Binding-site contacts:
Ligand atom O10 contacts residue ILE50 of chain 1.B at 3.5 Å.
Ligand atom C3 contacts residue ASP30 of chain 1.A at 3.4 Å.
Ligand atom C29 contacts residue ASP29 of chain 1.A at 2.9 Å.
Ligand atom C06 contacts residue ILE82 of chain 1.A at 3.6 Å (hydrophobic).
Ligand atom C7 contacts residue ASP29 of chain 1.B at 3.5 Å.
Ligand atom C1 contacts residue ASP30 of chain 1.A at 2.1 Å.
Ligand atom O1 contacts residue ASP30 of chain 1.B at 3.2 Å (salt-bridge).
Ligand atom C17 contacts residue ASP25 of chain 1.A at 3.1 Å.
Ligand atom C06 contacts residue GLY27 of chain 1.B at 3.7 Å.
Ligand atom C4 contacts residue ALA28 of chain 1.A at 3.3 Å (hydrophobic).
Ligand atom O22 contacts residue GLY49 of chain 1.B at 3.6 Å.
Ligand atom C79 contacts residue ASP30 of chain 1.A at 2.6 Å.
Ligand atom C34 contacts residue PRO81 of chain 1.A at 3.4 Å (hydrophobic).
Ligand atom C10 contacts residue GLY48 of chain 1.B at 3.6 Å.
Ligand atom O10 contacts residue GLY49 of chain 1.A at 3.4 Å.
Ligand atom O2 contacts residue ASP29 of chain 1.B at 3.0 Å (salt-bridge).
Ligand atom C16 contacts residue ASP25 of chain 1.A at 2.9 Å.
Ligand atom C17 contacts residue ASP25 of chain 1.B at 3.6 Å.
Ligand atom C33 contacts residue ILE82 of chain 1.A at 3.5 Å (hydrophobic).
Ligand atom C3 contacts residue ALA28 of chain 1.A at 3.3 Å (hydrophobic).
Ligand atom O18 contacts residue GLY27 of chain 1.B at 3.4 Å.
Ligand atom C59 contacts residue GLY48 of chain 1.B at 3.1 Å.
Ligand atom C32 contacts residue ASP25 of chain 1.A at 3.1 Å.
Ligand atom C8 contacts residue ILE32 of chain 1.B at 3.6 Å (hydrophobic).
Ligand atom C14 contacts residue ILE82 of chain 1.B at 3.5 Å (hydrophobic).
Ligand atom N20 contacts residue GLY27 of chain 1.B at 3.2 Å (h-bond).
Ligand atom O18 contacts residue ASP25 of chain 1.B at 3.0 Å (salt-bridge).
Ligand atom C35 contacts residue PRO81 of chain 1.A at 3.5 Å (hydrophobic).
Ligand atom O9 contacts residue ILE50 of chain 1.B at 2.9 Å.
Ligand atom C6 contacts residue GLY48 of chain 1.A at 3.6 Å.
Ligand atom C36 contacts residue ASP30 of chain 1.A at 3.4 Å.
Ligand atom C12 contacts residue GLY27 of chain 1.A at 3.2 Å.
Ligand atom C36 contacts residue ASP29 of chain 1.A at 3.4 Å.
Ligand atom C3 contacts residue ILE32 of chain 1.A at 3.6 Å (hydrophobic).
Ligand atom C4 contacts residue ILE32 of chain 1.A at 3.7 Å (hydrophobic).
Ligand atom C49 contacts residue GLY48 of chain 1.B at 3.1 Å.
Ligand atom O18 contacts residue ASP25 of chain 1.A at 2.4 Å (salt-bridge).
Ligand atom O1 contacts residue ASP29 of chain 1.B at 3.5 Å (salt-bridge).
Ligand atom N2 contacts residue ASP30 of chain 1.A at 1.3 Å (salt-bridge).
Ligand atom N1 contacts residue ASP30 of chain 1.A at 2.5 Å (salt-bridge).

Sequence of chain 1.A:
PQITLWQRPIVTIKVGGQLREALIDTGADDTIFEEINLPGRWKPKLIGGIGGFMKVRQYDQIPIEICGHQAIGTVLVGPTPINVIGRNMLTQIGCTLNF

Sequence of chain 1.B:
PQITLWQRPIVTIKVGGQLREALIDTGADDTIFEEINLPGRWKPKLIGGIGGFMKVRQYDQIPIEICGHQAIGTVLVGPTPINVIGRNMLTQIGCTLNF

A small-molecule ligand and the protein it binds are described below.
Small molecule (SMILES): CC(C)CN(C[C@@H](O)[C@H](Cc1ccccc1)NC(=O)O[C@H]1[C@H]2CO[C@H]3OC[C@@H]1[C@H]3C2)S(=O)(=O)c1ccc2nc(NC3CC3)sc2c1